Binding-site contacts:
Ligand atom C8 contacts residue TYR252 of chain 1.A at 3.6 Å (hydrophobic).
Ligand atom C4 contacts residue ASN255 of chain 1.A at 4.2 Å.
Ligand atom C1 contacts residue ASN255 of chain 1.A at 1.4 Å.
Ligand atom C8 contacts residue PRO307 of chain 1.A at 3.9 Å (hydrophobic).
Ligand atom N2 contacts residue ASN255 of chain 1.A at 3.0 Å (h-bond).
Ligand atom C7 contacts residue TYR252 of chain 1.A at 4.1 Å (hydrophobic).
Ligand atom C2 contacts residue ASN255 of chain 1.A at 2.4 Å.
Ligand atom C8 contacts residue ASP251 of chain 1.A at 4.5 Å.
Ligand atom C3 contacts residue ASN255 of chain 1.A at 3.8 Å.
Ligand atom O7 contacts residue LYS315 of chain 1.A at 3.9 Å.
Ligand atom O7 contacts residue ASN255 of chain 1.A at 3.8 Å.
Ligand atom O5 contacts residue ASN255 of chain 1.A at 2.3 Å (h-bond).
Ligand atom C7 contacts residue ASN255 of chain 1.A at 3.6 Å.
Ligand atom C5 contacts residue ASN255 of chain 1.A at 3.6 Å.
Ligand atom O7 contacts residue TYR252 of chain 1.A at 3.7 Å.
Ligand atom C8 contacts residue PHE305 of chain 1.A at 4.4 Å (hydrophobic).

This protein binds this small molecule.
Small molecule (SMILES): CC(=O)N[C@@H]1[C@@H](O)[C@H](O)[C@@H](CO)O[C@H]1O

Sequence of chain 1.A:
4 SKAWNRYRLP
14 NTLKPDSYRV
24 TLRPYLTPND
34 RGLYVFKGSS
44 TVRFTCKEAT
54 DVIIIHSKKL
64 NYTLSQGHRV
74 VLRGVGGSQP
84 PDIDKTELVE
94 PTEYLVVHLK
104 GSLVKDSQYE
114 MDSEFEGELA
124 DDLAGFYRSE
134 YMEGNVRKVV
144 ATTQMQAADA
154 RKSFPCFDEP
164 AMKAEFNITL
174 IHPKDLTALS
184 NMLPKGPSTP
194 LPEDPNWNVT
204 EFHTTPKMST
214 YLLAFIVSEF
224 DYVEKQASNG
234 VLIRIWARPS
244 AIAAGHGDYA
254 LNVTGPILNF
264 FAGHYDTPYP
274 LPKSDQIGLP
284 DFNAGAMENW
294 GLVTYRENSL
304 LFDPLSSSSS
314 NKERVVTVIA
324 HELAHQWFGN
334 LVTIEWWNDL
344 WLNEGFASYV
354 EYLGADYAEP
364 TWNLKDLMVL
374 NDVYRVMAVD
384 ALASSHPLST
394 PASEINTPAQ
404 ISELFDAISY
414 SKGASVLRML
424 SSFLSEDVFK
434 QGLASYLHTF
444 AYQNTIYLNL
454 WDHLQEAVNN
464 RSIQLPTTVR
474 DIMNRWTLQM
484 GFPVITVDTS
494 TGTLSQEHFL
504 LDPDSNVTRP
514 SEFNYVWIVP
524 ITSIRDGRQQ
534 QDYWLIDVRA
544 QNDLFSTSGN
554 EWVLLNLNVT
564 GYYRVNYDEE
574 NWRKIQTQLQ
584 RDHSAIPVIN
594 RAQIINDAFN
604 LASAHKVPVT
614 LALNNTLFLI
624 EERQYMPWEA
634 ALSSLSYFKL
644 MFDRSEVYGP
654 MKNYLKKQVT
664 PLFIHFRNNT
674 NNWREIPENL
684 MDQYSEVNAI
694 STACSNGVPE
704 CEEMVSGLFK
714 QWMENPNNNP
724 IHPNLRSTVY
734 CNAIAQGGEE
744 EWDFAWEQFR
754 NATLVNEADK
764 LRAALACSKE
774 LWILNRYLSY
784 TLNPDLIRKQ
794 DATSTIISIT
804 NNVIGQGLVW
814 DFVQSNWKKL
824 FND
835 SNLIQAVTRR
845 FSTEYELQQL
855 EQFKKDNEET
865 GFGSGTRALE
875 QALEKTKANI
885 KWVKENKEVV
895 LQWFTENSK